Sequence of chain 1.A:
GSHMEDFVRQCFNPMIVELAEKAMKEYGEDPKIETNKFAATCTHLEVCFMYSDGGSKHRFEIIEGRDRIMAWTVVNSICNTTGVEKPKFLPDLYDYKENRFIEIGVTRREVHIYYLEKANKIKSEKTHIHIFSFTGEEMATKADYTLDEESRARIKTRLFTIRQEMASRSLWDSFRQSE

Binding-site contacts:
Ligand atom C45 contacts residue ARG83 of chain 1.A at 3.9 Å.
Ligand atom C38 contacts residue PHE66 of chain 1.A at 3.9 Å (hydrophobic).
Ligand atom O54 contacts residue LEU36 of chain 1.A at 4.5 Å.
Ligand atom C55 contacts residue MET32 of chain 1.A at 3.9 Å (hydrophobic).
Ligand atom C51 contacts residue ILE79 of chain 1.A at 4.3 Å (hydrophobic).
Ligand atom C09 contacts residue PHE66 of chain 1.A at 3.9 Å (hydrophobic).
Ligand atom O12 contacts residue ILE33 of chain 1.A at 3.8 Å.
Ligand atom C08 contacts residue PHE66 of chain 1.A at 3.8 Å (hydrophobic).
Ligand atom C44 contacts residue GLU81 of chain 1.A at 4.0 Å.
Ligand atom C15 contacts residue MET32 of chain 1.A at 3.5 Å (hydrophobic).
Ligand atom C09 contacts residue MET67 of chain 1.A at 4.3 Å (hydrophobic).
Ligand atom C21 contacts residue MET32 of chain 1.A at 4.4 Å (hydrophobic).
Ligand atom C48 contacts residue ILE79 of chain 1.A at 4.2 Å (hydrophobic).
Ligand atom C04 contacts residue PHE66 of chain 1.A at 4.3 Å (hydrophobic).
Ligand atom C13 contacts residue MET32 of chain 1.A at 4.1 Å (hydrophobic).
Ligand atom C35 contacts residue MET32 of chain 1.A at 3.5 Å (hydrophobic).
Ligand atom C18 contacts residue MET32 of chain 1.A at 3.5 Å (hydrophobic).
Ligand atom C48 contacts residue ARG83 of chain 1.A at 4.2 Å.
Ligand atom O54 contacts residue GLY82 of chain 1.A at 3.3 Å.
Ligand atom O54 contacts residue PHE66 of chain 1.A at 4.0 Å.
Ligand atom C79 contacts residue ILE79 of chain 1.A at 4.1 Å (hydrophobic).
Ligand atom N07 contacts residue PHE66 of chain 1.A at 4.1 Å.
Ligand atom O54 contacts residue GLU81 of chain 1.A at 3.5 Å (salt-bridge).
Ligand atom C38 contacts residue MET32 of chain 1.A at 3.8 Å (hydrophobic).
Ligand atom C82 contacts residue ILE79 of chain 1.A at 4.4 Å (hydrophobic).
Ligand atom C44 contacts residue GLY82 of chain 1.A at 4.4 Å.
Ligand atom O12 contacts residue PHE66 of chain 1.A at 4.1 Å.
Ligand atom C44 contacts residue PHE66 of chain 1.A at 4.4 Å (hydrophobic).
Ligand atom C45 contacts residue ILE79 of chain 1.A at 3.8 Å (hydrophobic).
Ligand atom O54 contacts residue ARG83 of chain 1.A at 3.9 Å.
Ligand atom C01 contacts residue PHE66 of chain 1.A at 3.8 Å (hydrophobic).
Ligand atom C41 contacts residue PHE66 of chain 1.A at 4.3 Å (hydrophobic).
Ligand atom C41 contacts residue MET32 of chain 1.A at 4.0 Å (hydrophobic).
Ligand atom C15 contacts residue PHE66 of chain 1.A at 3.8 Å (hydrophobic).
Ligand atom C44 contacts residue ILE79 of chain 1.A at 4.3 Å (hydrophobic).
Ligand atom C45 contacts residue GLU81 of chain 1.A at 4.1 Å.
Ligand atom C01 contacts residue ASP70 of chain 1.A at 4.0 Å.

This protein binds this small molecule.
Small molecule (SMILES): O=C1CCCN1CC[C@H](C[C@H](C[C@@H](CCN1CCCC1=O)N1CCCC1=O)N1CCCC1=O)N1C=CCC1=O